A small-molecule ligand and the protein it binds are described below.
Small molecule (SMILES): CC(=O)N[C@H]1[C@H](O[C@H]2[C@H](O)[C@@H](NC(C)=O)CO[C@@H]2CO[C@@H]2O[C@@H](C)[C@@H](O)[C@@H](O)[C@@H]2O)O[C@H](CO)[C@@H](O[C@@H]2O[C@H](CO)[C@@H](O)[C@H](O)[C@@H]2O)[C@@H]1O

Binding-site contacts:
Ligand atom C1 contacts residue THR30 of chain 2.A at 4.5 Å.
Ligand atom C7 contacts residue GLU31 of chain 2.A at 3.4 Å.
Ligand atom C8 contacts residue ASN107 of chain 2.A at 4.2 Å.
Ligand atom C7 contacts residue ASN107 of chain 2.A at 3.0 Å.
Ligand atom C5 contacts residue PRO58 of chain 1.A at 4.1 Å (hydrophobic).
Ligand atom O3 contacts residue THR30 of chain 2.A at 4.1 Å.
Ligand atom C8 contacts residue ARG4 of chain 2.A at 3.6 Å.
Ligand atom C6 contacts residue ASN59 of chain 1.A at 3.8 Å.
Ligand atom O5 contacts residue THR30 of chain 2.A at 4.1 Å.
Ligand atom C6 contacts residue SER60 of chain 1.A at 4.5 Å.
Ligand atom O7 contacts residue ARG110 of chain 2.A at 2.6 Å (salt-bridge).
Ligand atom C1 contacts residue ASN107 of chain 2.A at 1.4 Å.
Ligand atom O4 contacts residue THR30 of chain 2.A at 3.8 Å.
Ligand atom O7 contacts residue THR30 of chain 2.A at 2.8 Å.
Ligand atom C5 contacts residue ASN107 of chain 2.A at 3.6 Å.
Ligand atom C7 contacts residue THR30 of chain 2.A at 3.8 Å.
Ligand atom N2 contacts residue THR30 of chain 2.A at 4.3 Å.
Ligand atom C3 contacts residue ASN107 of chain 2.A at 3.7 Å.
Ligand atom O3 contacts residue GLU31 of chain 2.A at 3.9 Å.
Ligand atom C4 contacts residue ASN107 of chain 2.A at 4.2 Å.
Ligand atom C8 contacts residue ARG110 of chain 2.A at 3.5 Å.
Ligand atom N2 contacts residue ASN107 of chain 2.A at 2.8 Å (h-bond).
Ligand atom O7 contacts residue ASN107 of chain 2.A at 3.0 Å (h-bond).
Ligand atom C2 contacts residue ASN107 of chain 2.A at 2.4 Å.
Ligand atom C2 contacts residue GLU31 of chain 2.A at 3.5 Å.
Ligand atom N2 contacts residue GLU31 of chain 2.A at 2.5 Å (salt-bridge).
Ligand atom C7 contacts residue ARG110 of chain 2.A at 3.6 Å.
Ligand atom O4 contacts residue ASN59 of chain 1.A at 4.4 Å.
Ligand atom C8 contacts residue GLU31 of chain 2.A at 3.3 Å.
Ligand atom C2 contacts residue THR30 of chain 2.A at 4.1 Å.
Ligand atom O5 contacts residue ASN107 of chain 2.A at 2.5 Å (h-bond).
Ligand atom C7 contacts residue ARG4 of chain 2.A at 4.5 Å.
Ligand atom C3 contacts residue GLU31 of chain 2.A at 3.5 Å.
Ligand atom C3 contacts residue THR30 of chain 2.A at 4.2 Å.
Ligand atom C6 contacts residue PRO58 of chain 1.A at 2.9 Å (hydrophobic).
Ligand atom C1 contacts residue GLU31 of chain 2.A at 4.2 Å.
Ligand atom O7 contacts residue ARG4 of chain 2.A at 4.4 Å.

Sequence of chain 1.A:
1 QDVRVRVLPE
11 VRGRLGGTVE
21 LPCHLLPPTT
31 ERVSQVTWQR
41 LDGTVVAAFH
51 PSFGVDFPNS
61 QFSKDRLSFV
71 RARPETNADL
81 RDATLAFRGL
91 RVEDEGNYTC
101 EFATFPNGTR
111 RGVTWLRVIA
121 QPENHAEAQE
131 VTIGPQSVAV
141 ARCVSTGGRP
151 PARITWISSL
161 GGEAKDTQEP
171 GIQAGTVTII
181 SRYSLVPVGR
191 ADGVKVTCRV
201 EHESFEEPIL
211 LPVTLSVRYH

Sequence of chain 2.A:
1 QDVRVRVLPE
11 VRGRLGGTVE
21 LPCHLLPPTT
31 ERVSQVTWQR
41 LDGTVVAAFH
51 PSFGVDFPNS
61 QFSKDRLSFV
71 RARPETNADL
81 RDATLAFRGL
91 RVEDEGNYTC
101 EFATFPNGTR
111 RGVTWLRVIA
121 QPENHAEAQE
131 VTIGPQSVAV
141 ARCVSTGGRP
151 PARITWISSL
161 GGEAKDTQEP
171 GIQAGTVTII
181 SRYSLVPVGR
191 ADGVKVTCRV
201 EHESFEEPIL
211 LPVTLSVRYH